Binding-site contacts:
Ligand atom C4 contacts residue ASN1071 of chain 1.A at 4.2 Å.
Ligand atom C5 contacts residue ASN1071 of chain 1.A at 3.7 Å.
Ligand atom C8 contacts residue ASN1071 of chain 1.A at 4.4 Å.
Ligand atom C7 contacts residue ASN1071 of chain 1.A at 3.2 Å.
Ligand atom O5 contacts residue ASN1071 of chain 1.A at 2.4 Å (h-bond).
Ligand atom C3 contacts residue ASN1071 of chain 1.A at 3.8 Å.
Ligand atom O7 contacts residue ALA703 of chain 1.A at 3.3 Å.
Ligand atom C1 contacts residue ASN1071 of chain 1.A at 1.4 Å.
Ligand atom C8 contacts residue ALA703 of chain 1.A at 4.0 Å (hydrophobic).
Ligand atom O7 contacts residue GLN892 of chain 1.C at 3.1 Å (h-bond).
Ligand atom O7 contacts residue SER708 of chain 1.A at 4.4 Å.
Ligand atom C7 contacts residue GLN892 of chain 1.C at 4.1 Å.
Ligand atom O7 contacts residue ASN1071 of chain 1.A at 3.1 Å (h-bond).
Ligand atom C7 contacts residue ALA703 of chain 1.A at 3.8 Å (hydrophobic).
Ligand atom C8 contacts residue SER708 of chain 1.A at 4.4 Å.
Ligand atom C2 contacts residue ASN1071 of chain 1.A at 2.5 Å.
Ligand atom N2 contacts residue ASN1071 of chain 1.A at 2.9 Å (h-bond).

The small molecule below binds the protein below.
Small molecule (SMILES): CC(=O)N[C@@H]1[C@@H](O)[C@H](O)[C@@H](CO)O[C@H]1O

Sequence of chain 1.C:
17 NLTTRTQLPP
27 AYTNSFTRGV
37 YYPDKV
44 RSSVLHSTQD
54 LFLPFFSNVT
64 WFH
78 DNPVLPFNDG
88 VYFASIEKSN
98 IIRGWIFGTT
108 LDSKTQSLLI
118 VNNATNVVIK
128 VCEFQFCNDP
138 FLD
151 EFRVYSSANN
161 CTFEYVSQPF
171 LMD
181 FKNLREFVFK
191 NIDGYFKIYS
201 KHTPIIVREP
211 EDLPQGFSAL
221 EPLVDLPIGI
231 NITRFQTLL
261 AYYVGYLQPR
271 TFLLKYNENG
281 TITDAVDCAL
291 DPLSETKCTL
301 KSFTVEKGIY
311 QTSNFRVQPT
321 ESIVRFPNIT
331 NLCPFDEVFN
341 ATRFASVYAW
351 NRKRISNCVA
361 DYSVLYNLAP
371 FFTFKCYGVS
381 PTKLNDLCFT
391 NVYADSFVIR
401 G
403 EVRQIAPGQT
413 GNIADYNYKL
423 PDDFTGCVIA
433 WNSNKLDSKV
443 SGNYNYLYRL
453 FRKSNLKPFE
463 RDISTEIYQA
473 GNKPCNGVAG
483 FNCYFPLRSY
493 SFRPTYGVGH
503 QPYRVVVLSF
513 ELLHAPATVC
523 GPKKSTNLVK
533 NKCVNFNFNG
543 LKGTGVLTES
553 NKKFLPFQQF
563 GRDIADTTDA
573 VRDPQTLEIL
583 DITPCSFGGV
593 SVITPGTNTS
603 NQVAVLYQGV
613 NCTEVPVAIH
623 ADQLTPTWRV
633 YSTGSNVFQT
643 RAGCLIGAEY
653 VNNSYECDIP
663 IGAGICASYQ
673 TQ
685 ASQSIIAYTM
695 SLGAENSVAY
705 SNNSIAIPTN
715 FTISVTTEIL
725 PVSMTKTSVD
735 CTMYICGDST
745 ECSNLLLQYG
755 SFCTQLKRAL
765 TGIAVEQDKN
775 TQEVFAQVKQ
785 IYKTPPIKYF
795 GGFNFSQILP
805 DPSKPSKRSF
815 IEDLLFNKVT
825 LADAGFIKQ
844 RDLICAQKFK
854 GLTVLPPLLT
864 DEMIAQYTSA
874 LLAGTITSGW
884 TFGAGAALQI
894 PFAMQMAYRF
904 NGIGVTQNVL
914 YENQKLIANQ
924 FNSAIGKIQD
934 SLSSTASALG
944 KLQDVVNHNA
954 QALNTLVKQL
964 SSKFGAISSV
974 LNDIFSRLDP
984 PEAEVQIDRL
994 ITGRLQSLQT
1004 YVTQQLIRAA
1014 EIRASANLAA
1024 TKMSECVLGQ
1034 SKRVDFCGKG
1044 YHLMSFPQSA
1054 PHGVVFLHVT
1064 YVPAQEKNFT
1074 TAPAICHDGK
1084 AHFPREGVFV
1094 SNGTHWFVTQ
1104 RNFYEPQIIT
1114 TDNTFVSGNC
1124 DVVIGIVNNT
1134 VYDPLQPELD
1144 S

Sequence of chain 1.A:
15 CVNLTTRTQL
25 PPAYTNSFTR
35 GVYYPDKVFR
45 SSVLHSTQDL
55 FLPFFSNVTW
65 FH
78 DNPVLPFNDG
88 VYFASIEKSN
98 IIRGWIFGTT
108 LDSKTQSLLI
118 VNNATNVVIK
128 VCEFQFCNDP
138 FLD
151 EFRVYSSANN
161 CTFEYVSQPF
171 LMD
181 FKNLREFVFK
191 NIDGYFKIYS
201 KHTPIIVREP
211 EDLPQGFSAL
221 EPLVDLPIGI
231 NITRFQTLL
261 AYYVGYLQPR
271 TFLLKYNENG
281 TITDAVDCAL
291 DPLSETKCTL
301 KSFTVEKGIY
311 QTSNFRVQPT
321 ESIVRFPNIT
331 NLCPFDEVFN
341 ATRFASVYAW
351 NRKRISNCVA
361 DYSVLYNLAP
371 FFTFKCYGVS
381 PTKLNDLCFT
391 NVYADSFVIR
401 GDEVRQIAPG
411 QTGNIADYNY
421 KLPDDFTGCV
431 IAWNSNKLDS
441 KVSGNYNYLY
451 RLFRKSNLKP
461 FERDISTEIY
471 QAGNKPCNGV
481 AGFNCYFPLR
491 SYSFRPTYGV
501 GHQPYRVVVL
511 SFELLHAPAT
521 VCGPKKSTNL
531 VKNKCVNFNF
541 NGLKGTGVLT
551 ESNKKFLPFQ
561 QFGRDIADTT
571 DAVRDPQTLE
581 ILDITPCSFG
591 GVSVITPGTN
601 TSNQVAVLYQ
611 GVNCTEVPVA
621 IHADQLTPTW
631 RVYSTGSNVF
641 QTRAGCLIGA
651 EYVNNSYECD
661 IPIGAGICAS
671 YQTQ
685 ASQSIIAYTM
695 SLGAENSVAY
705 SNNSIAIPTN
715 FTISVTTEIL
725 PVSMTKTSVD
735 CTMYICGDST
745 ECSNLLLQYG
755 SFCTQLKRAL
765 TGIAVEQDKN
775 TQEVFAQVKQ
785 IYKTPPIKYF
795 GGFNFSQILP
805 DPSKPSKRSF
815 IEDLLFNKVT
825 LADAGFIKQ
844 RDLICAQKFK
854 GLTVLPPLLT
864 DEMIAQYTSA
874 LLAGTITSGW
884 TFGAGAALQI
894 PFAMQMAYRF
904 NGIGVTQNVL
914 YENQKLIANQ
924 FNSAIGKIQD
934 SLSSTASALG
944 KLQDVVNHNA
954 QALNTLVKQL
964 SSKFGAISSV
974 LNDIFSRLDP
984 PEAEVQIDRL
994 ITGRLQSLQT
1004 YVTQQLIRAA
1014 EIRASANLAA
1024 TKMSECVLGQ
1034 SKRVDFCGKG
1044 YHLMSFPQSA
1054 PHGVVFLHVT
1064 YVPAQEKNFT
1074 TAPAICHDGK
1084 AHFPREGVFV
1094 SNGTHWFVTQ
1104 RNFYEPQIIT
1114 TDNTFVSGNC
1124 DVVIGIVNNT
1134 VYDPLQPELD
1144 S